Sequence of chain 2.C:
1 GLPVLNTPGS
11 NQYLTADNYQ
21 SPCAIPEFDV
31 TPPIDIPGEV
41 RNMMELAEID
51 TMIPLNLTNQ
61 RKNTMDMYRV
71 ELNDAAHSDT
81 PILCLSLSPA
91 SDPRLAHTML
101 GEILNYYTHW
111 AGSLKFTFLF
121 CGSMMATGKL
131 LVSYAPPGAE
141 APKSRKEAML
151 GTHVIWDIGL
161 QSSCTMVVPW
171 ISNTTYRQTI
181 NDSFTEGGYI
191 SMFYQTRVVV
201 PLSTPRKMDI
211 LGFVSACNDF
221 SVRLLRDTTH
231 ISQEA

Sequence of chain 2.A:
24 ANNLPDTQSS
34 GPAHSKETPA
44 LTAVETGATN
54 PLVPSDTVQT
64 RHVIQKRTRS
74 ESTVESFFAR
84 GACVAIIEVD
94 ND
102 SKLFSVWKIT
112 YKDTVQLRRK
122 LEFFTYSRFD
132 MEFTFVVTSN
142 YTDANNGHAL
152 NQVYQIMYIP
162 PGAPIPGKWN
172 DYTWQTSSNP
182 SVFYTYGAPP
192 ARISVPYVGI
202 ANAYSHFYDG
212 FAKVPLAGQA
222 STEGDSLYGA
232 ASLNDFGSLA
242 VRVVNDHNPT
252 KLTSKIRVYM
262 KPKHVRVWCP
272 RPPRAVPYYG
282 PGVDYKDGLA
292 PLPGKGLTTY

Binding-site contacts:
Ligand atom C7 contacts residue MET132 of chain 2.A at 3.3 Å (hydrophobic).
Ligand atom C13 contacts residue PHE134 of chain 2.A at 3.7 Å (hydrophobic).
Ligand atom CL3 contacts residue PHE134 of chain 2.A at 3.8 Å.
Ligand atom O3 contacts residue PHE130 of chain 2.A at 3.6 Å.
Ligand atom C20 contacts residue ILE194 of chain 2.A at 3.8 Å (hydrophobic).
Ligand atom C12 contacts residue ILE110 of chain 2.A at 3.8 Å (hydrophobic).
Ligand atom C21 contacts residue TYR205 of chain 2.A at 3.8 Å (hydrophobic).
Ligand atom C21 contacts residue HIS207 of chain 2.A at 3.6 Å.
Ligand atom C12 contacts residue PHE134 of chain 2.A at 3.8 Å (hydrophobic).
Ligand atom C2 contacts residue PHE237 of chain 2.A at 3.6 Å (hydrophobic).
Ligand atom C13 contacts residue ILE110 of chain 2.A at 3.7 Å (hydrophobic).
Ligand atom C17 contacts residue ALA24 of chain 2.C at 3.7 Å (hydrophobic).
Ligand atom CL2 contacts residue TYR159 of chain 2.A at 3.6 Å.
Ligand atom C20 contacts residue LEU240 of chain 2.A at 3.8 Å (hydrophobic).
Ligand atom C16 contacts residue ALA24 of chain 2.C at 3.8 Å (hydrophobic).
Ligand atom C21 contacts residue SER128 of chain 2.A at 3.8 Å.
Ligand atom O1 contacts residue MET132 of chain 2.A at 3.7 Å.
Ligand atom C3 contacts residue MET132 of chain 2.A at 3.7 Å (hydrophobic).
Ligand atom O2 contacts residue VAL196 of chain 2.A at 3.4 Å.
Ligand atom C4 contacts residue MET132 of chain 2.A at 3.8 Å (hydrophobic).
Ligand atom C13 contacts residue MET132 of chain 2.A at 3.4 Å (hydrophobic).
Ligand atom C9 contacts residue PHE237 of chain 2.A at 3.7 Å (hydrophobic).
Ligand atom CL2 contacts residue ILE25 of chain 2.C at 3.4 Å.
Ligand atom C10 contacts residue TYR159 of chain 2.A at 3.5 Å (hydrophobic).
Ligand atom C16 contacts residue TYR159 of chain 2.A at 3.8 Å (hydrophobic).
Ligand atom O3 contacts residue TYR112 of chain 2.A at 3.6 Å.
Ligand atom C6 contacts residue TYR112 of chain 2.A at 3.7 Å (hydrophobic).
Ligand atom C9 contacts residue VAL199 of chain 2.A at 3.6 Å (hydrophobic).
Ligand atom CL2 contacts residue ALA24 of chain 2.C at 3.5 Å.
Ligand atom CL3 contacts residue LEU240 of chain 2.A at 3.8 Å.
Ligand atom C5 contacts residue TYR112 of chain 2.A at 3.5 Å (hydrophobic).
Ligand atom O1 contacts residue PHE237 of chain 2.A at 3.8 Å.
Ligand atom C8 contacts residue MET132 of chain 2.A at 3.4 Å (hydrophobic).
Ligand atom O1 contacts residue ILE110 of chain 2.A at 3.7 Å.
Ligand atom C19 contacts residue LEU240 of chain 2.A at 3.8 Å (hydrophobic).
Ligand atom C1 contacts residue TYR205 of chain 2.A at 3.8 Å (hydrophobic).
Ligand atom C7 contacts residue PHE237 of chain 2.A at 3.5 Å (hydrophobic).
Ligand atom C11 contacts residue ILE110 of chain 2.A at 3.8 Å (hydrophobic).
Ligand atom C14 contacts residue TYR159 of chain 2.A at 3.5 Å (hydrophobic).
Ligand atom C17 contacts residue TYR159 of chain 2.A at 3.7 Å (hydrophobic).

The protein below binds the small molecule below.
Small molecule (SMILES): COc1ccc(OCc2ccc(COc3c(Cl)cccc3Cl)cc2)c(Cl)c1